Sequence of chain 1.D:
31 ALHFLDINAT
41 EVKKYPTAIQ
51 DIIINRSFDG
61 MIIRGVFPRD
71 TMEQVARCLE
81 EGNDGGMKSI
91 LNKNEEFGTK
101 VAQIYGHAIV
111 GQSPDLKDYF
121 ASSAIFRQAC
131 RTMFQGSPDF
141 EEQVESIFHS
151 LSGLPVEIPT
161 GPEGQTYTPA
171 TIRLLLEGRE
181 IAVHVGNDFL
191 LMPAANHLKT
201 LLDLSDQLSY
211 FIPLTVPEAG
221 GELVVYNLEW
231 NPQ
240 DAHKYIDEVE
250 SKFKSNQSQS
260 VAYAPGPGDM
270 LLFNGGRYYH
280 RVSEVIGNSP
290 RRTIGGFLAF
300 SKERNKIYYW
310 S

This protein binds this small molecule.
Small molecule (SMILES): [C-]#[N+][C@@H]1[C@H](c2c[nH]c3ccccc23)[C@@H](C(=C)C)CC[C@@]1(C)C=C

Binding-site contacts:
Ligand atom C15 contacts residue ALA182 of chain 1.D at 4.1 Å (hydrophobic).
Ligand atom C7 contacts residue PHE97 of chain 1.D at 3.7 Å (hydrophobic).
Ligand atom C14 contacts residue PHE189 of chain 1.D at 4.0 Å (hydrophobic).
Ligand atom C9 contacts residue VAL110 of chain 1.D at 3.8 Å (hydrophobic).
Ligand atom C6 contacts residue ASN94 of chain 1.D at 4.3 Å.
Ligand atom C1 contacts residue ALA102 of chain 1.D at 3.2 Å (hydrophobic).
Ligand atom C9 contacts residue ILE104 of chain 1.D at 4.3 Å (hydrophobic).
Ligand atom C14 contacts residue VAL110 of chain 1.D at 4.1 Å (hydrophobic).
Ligand atom N2 contacts residue PHE97 of chain 1.D at 3.5 Å.
Ligand atom C15 contacts residue ILE245 of chain 1.D at 3.6 Å (hydrophobic).
Ligand atom C20 contacts residue ARG173 of chain 1.D at 4.3 Å.
Ligand atom C11 contacts residue ILE104 of chain 1.D at 4.3 Å (hydrophobic).
Ligand atom C1 contacts residue ILE181 of chain 1.D at 3.9 Å (hydrophobic).
Ligand atom C19 contacts residue ARG173 of chain 1.D at 4.0 Å.
Ligand atom C10 contacts residue VAL110 of chain 1.D at 4.2 Å (hydrophobic).
Ligand atom C10 contacts residue ALA108 of chain 1.D at 4.3 Å (hydrophobic).
Ligand atom C14 contacts residue TYR244 of chain 1.D at 4.1 Å (hydrophobic).
Ligand atom C10 contacts residue ILE104 of chain 1.D at 3.9 Å (hydrophobic).
Ligand atom C7 contacts residue ASN94 of chain 1.D at 3.9 Å.
Ligand atom C1 contacts residue ILE104 of chain 1.D at 4.3 Å (hydrophobic).
Ligand atom C21 contacts residue PHE189 of chain 1.D at 4.0 Å (hydrophobic).
Ligand atom C8 contacts residue ASN94 of chain 1.D at 3.9 Å.
Ligand atom C16 contacts residue HIS184 of chain 1.D at 3.6 Å.
Ligand atom C9 contacts residue ALA108 of chain 1.D at 4.4 Å (hydrophobic).
Ligand atom N2 contacts residue VAL101 of chain 1.D at 3.2 Å.
Ligand atom C17 contacts residue HIS184 of chain 1.D at 3.8 Å.
Ligand atom C16 contacts residue PHE189 of chain 1.D at 3.8 Å (hydrophobic).
Ligand atom C2 contacts residue ILE104 of chain 1.D at 3.9 Å (hydrophobic).
Ligand atom C15 contacts residue HIS184 of chain 1.D at 4.2 Å.
Ligand atom C5 contacts residue ILE245 of chain 1.D at 4.3 Å (hydrophobic).
Ligand atom N1 contacts residue ILE181 of chain 1.D at 4.4 Å.
Ligand atom C5 contacts residue VAL101 of chain 1.D at 3.3 Å (hydrophobic).
Ligand atom C17 contacts residue ZN1 of chain 1.U at 4.3 Å.
Ligand atom C1 contacts residue VAL101 of chain 1.D at 3.8 Å (hydrophobic).
Ligand atom C21 contacts residue VAL110 of chain 1.D at 3.7 Å (hydrophobic).
Ligand atom C6 contacts residue PHE97 of chain 1.D at 4.1 Å (hydrophobic).
Ligand atom C12 contacts residue ILE181 of chain 1.D at 4.4 Å (hydrophobic).
Ligand atom C21 contacts residue PHE296 of chain 1.D at 3.4 Å (hydrophobic).
Ligand atom C17 contacts residue ILE181 of chain 1.D at 4.2 Å (hydrophobic).
Ligand atom N1 contacts residue ILE104 of chain 1.D at 3.8 Å.